The small molecule below binds the protein below.
Small molecule (SMILES): CC(=O)N[C@@H]1[C@@H](O)[C@H](O)[C@@H](CO)O[C@H]1O

Sequence of chain 1.D:
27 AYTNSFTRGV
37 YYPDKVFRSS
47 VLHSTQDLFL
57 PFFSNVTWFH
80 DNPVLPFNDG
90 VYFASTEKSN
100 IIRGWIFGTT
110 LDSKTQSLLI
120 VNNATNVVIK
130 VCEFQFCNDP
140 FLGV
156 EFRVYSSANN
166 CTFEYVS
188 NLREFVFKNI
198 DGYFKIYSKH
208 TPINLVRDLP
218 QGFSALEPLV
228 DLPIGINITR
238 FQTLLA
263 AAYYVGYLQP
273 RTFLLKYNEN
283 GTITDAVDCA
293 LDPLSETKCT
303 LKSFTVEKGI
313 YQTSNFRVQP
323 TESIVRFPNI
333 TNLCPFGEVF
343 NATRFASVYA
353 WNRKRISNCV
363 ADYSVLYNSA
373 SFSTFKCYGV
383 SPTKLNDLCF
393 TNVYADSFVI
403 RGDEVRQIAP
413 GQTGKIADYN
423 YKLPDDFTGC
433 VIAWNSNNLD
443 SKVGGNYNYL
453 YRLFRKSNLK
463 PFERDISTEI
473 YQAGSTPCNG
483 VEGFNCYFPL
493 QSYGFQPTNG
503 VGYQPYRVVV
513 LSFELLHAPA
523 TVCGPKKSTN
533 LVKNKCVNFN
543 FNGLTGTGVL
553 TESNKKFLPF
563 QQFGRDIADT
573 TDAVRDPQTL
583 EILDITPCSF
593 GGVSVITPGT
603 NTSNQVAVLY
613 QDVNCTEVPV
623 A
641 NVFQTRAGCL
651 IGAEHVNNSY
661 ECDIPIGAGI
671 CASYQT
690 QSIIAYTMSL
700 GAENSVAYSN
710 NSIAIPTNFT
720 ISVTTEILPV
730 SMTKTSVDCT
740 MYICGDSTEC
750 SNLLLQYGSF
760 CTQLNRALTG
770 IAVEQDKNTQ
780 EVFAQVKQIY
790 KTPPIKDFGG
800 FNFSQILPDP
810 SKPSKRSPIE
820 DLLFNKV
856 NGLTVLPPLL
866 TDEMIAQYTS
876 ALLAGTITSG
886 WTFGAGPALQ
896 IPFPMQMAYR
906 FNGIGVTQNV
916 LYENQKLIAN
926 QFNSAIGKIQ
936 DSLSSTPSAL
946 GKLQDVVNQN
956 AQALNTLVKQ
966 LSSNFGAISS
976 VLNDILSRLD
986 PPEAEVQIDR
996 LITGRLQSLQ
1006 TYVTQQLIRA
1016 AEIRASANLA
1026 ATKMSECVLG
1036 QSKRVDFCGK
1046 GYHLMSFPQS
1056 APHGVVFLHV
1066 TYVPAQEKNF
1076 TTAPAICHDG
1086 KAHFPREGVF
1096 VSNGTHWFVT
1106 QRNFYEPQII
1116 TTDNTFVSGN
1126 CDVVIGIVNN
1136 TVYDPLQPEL

Binding-site contacts:
Ligand atom C3 contacts residue ASN709 of chain 1.A at 3.8 Å.
Ligand atom C2 contacts residue ASN709 of chain 1.A at 2.4 Å.
Ligand atom O7 contacts residue ASN709 of chain 1.A at 3.8 Å.
Ligand atom C8 contacts residue ILE1130 of chain 1.A at 4.4 Å (hydrophobic).
Ligand atom C5 contacts residue ASN709 of chain 1.A at 3.7 Å.
Ligand atom C1 contacts residue ASN709 of chain 1.A at 1.4 Å.
Ligand atom O5 contacts residue ASP796 of chain 1.D at 4.3 Å.
Ligand atom C8 contacts residue GLY1131 of chain 1.A at 3.6 Å.
Ligand atom O5 contacts residue ASN709 of chain 1.A at 2.4 Å (h-bond).
Ligand atom N2 contacts residue ASN709 of chain 1.A at 2.9 Å (h-bond).
Ligand atom C4 contacts residue ASN709 of chain 1.A at 4.2 Å.
Ligand atom C7 contacts residue ASN709 of chain 1.A at 3.5 Å.

Sequence of chain 1.A:
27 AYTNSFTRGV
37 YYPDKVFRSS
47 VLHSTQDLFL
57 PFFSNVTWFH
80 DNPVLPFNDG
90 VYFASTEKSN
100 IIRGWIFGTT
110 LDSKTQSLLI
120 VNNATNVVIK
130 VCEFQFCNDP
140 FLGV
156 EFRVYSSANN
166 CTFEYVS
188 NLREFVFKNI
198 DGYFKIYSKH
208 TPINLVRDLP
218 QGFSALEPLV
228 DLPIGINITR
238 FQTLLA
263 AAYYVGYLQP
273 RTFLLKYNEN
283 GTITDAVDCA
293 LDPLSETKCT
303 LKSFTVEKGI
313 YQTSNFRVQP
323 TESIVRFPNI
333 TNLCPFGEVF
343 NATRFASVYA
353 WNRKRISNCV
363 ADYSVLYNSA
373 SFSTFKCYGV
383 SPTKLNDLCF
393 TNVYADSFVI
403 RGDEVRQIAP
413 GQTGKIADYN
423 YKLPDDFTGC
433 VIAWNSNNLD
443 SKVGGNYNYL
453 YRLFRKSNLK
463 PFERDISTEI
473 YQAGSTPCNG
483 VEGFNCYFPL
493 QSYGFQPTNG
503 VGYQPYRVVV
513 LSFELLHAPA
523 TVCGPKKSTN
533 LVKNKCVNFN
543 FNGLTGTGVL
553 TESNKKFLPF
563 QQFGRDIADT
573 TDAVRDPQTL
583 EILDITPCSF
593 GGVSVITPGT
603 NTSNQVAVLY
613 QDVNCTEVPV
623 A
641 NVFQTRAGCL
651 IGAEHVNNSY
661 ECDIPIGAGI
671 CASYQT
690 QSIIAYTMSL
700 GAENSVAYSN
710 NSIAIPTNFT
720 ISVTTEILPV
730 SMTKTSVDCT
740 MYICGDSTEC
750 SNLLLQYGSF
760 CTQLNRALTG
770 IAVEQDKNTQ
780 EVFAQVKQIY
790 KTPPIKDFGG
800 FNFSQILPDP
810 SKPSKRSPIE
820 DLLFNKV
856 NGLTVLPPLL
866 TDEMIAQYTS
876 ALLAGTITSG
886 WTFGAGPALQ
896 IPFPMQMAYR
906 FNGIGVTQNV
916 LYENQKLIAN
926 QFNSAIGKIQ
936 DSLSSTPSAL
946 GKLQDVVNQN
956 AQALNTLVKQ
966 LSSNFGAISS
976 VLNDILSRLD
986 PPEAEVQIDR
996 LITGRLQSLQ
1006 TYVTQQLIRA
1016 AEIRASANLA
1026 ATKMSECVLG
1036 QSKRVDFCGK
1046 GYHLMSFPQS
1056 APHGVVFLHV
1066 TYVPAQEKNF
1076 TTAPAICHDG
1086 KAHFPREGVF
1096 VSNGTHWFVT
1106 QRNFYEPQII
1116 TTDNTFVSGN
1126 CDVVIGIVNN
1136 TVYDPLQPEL